A protein and the small-molecule ligand that binds it are described below.
Small molecule (SMILES): CC(=O)N[C@@H]1[C@@H](O)[C@H](O)[C@@H](CO)O[C@H]1O

Sequence of chain 1.B:
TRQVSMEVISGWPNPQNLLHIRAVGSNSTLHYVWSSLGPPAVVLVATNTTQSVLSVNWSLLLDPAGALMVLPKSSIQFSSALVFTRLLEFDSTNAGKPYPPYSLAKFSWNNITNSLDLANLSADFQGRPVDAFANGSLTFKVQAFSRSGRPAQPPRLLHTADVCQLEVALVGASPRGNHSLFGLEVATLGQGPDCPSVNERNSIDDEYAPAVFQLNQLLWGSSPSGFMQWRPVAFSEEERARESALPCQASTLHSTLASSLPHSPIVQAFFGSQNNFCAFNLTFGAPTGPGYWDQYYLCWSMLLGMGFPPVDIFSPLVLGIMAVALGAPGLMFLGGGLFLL

Binding-site contacts:
Ligand atom C8 contacts residue ASN157 of chain 1.B at 4.2 Å.
Ligand atom O5 contacts residue ASN157 of chain 1.B at 2.4 Å (h-bond).
Ligand atom C7 contacts residue ASN157 of chain 1.B at 3.1 Å.
Ligand atom C2 contacts residue ASN157 of chain 1.B at 2.5 Å.
Ligand atom C1 contacts residue ASN157 of chain 1.B at 1.4 Å.
Ligand atom C3 contacts residue PRO52 of chain 1.B at 4.5 Å (hydrophobic).
Ligand atom N2 contacts residue PRO52 of chain 1.B at 4.1 Å.
Ligand atom N2 contacts residue ASN157 of chain 1.B at 2.9 Å (h-bond).
Ligand atom C8 contacts residue PRO52 of chain 1.B at 4.1 Å (hydrophobic).
Ligand atom C3 contacts residue SER47 of chain 1.B at 4.2 Å.
Ligand atom C7 contacts residue PRO52 of chain 1.B at 4.5 Å (hydrophobic).
Ligand atom C3 contacts residue ASN157 of chain 1.B at 3.8 Å.
Ligand atom C5 contacts residue THR159 of chain 1.B at 4.4 Å.
Ligand atom C4 contacts residue ASN157 of chain 1.B at 4.2 Å.
Ligand atom O7 contacts residue ASN157 of chain 1.B at 2.9 Å (h-bond).
Ligand atom O5 contacts residue THR159 of chain 1.B at 3.7 Å.
Ligand atom C1 contacts residue THR159 of chain 1.B at 3.8 Å.
Ligand atom C8 contacts residue GLN53 of chain 1.B at 4.3 Å.
Ligand atom C5 contacts residue ASN157 of chain 1.B at 3.7 Å.
Ligand atom O3 contacts residue PRO52 of chain 1.B at 3.5 Å.